Binding-site contacts:
Ligand atom C2 contacts residue ASN26 of chain 1.A at 2.4 Å.
Ligand atom O5 contacts residue THR29 of chain 1.A at 4.4 Å.
Ligand atom N2 contacts residue GLU166 of chain 1.A at 2.9 Å (salt-bridge).
Ligand atom C8 contacts residue ALA25 of chain 1.A at 3.5 Å (hydrophobic).
Ligand atom C8 contacts residue ARG165 of chain 1.A at 4.2 Å.
Ligand atom C4 contacts residue ASN26 of chain 1.A at 4.2 Å.
Ligand atom C7 contacts residue ALA25 of chain 1.A at 4.2 Å (hydrophobic).
Ligand atom O6 contacts residue GLY186 of chain 1.A at 3.7 Å.
Ligand atom C8 contacts residue HIS24 of chain 1.A at 3.6 Å.
Ligand atom C3 contacts residue GLU166 of chain 1.A at 3.6 Å.
Ligand atom O7 contacts residue LEU187 of chain 1.A at 4.0 Å.
Ligand atom C8 contacts residue ASN26 of chain 1.A at 4.2 Å.
Ligand atom N2 contacts residue ASN26 of chain 1.A at 2.8 Å (h-bond).
Ligand atom O7 contacts residue ALA25 of chain 1.A at 4.5 Å.
Ligand atom C6 contacts residue GLU185 of chain 1.A at 3.6 Å.
Ligand atom O3 contacts residue GLU166 of chain 1.A at 4.2 Å.
Ligand atom C7 contacts residue ASN26 of chain 1.A at 3.1 Å.
Ligand atom O7 contacts residue HIS24 of chain 1.A at 2.7 Å (h-bond).
Ligand atom C7 contacts residue HIS24 of chain 1.A at 3.5 Å.
Ligand atom C8 contacts residue LEU187 of chain 1.A at 3.6 Å (hydrophobic).
Ligand atom O7 contacts residue ASN26 of chain 1.A at 3.1 Å (h-bond).
Ligand atom C7 contacts residue LEU187 of chain 1.A at 4.1 Å (hydrophobic).
Ligand atom O5 contacts residue ASN26 of chain 1.A at 2.4 Å (h-bond).
Ligand atom C7 contacts residue GLU166 of chain 1.A at 3.9 Å.
Ligand atom C2 contacts residue GLU166 of chain 1.A at 3.6 Å.
Ligand atom C1 contacts residue GLU166 of chain 1.A at 4.0 Å.
Ligand atom C8 contacts residue GLU166 of chain 1.A at 3.7 Å.
Ligand atom C1 contacts residue ASN26 of chain 1.A at 1.4 Å.
Ligand atom C3 contacts residue ASN26 of chain 1.A at 3.7 Å.
Ligand atom C6 contacts residue GLY186 of chain 1.A at 4.3 Å.
Ligand atom O6 contacts residue GLU185 of chain 1.A at 4.0 Å.
Ligand atom C5 contacts residue ASN26 of chain 1.A at 3.7 Å.

This protein binds this small molecule.
Small molecule (SMILES): CC(=O)N[C@H]1[C@H](O[C@H]2[C@H](O)[C@@H](NC(C)=O)CO[C@@H]2CO)O[C@H](CO)[C@@H](O)[C@@H]1O

Sequence of chain 1.A:
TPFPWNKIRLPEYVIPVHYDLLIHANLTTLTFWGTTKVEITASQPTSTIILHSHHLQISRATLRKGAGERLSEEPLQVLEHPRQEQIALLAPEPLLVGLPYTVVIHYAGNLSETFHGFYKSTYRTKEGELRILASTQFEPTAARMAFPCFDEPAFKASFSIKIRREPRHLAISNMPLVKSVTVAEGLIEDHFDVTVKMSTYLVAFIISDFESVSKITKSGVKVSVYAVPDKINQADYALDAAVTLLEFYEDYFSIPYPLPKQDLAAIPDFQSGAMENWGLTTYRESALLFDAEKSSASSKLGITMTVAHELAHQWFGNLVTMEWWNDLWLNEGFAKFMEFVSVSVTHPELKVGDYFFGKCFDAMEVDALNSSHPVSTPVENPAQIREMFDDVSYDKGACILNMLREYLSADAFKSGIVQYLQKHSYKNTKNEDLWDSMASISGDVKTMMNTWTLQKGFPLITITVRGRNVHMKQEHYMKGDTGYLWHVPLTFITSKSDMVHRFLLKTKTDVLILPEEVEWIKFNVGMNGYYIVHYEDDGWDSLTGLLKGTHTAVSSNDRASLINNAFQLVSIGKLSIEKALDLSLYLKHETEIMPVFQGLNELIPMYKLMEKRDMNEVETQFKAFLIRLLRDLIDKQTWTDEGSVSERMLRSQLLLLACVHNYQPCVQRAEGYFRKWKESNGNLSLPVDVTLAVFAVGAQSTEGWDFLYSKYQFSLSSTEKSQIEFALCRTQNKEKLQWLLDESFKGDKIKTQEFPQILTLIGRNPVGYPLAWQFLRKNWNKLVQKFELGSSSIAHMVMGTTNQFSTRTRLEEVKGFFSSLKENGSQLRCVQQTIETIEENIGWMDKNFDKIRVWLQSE